Sequence of chain 2.A:
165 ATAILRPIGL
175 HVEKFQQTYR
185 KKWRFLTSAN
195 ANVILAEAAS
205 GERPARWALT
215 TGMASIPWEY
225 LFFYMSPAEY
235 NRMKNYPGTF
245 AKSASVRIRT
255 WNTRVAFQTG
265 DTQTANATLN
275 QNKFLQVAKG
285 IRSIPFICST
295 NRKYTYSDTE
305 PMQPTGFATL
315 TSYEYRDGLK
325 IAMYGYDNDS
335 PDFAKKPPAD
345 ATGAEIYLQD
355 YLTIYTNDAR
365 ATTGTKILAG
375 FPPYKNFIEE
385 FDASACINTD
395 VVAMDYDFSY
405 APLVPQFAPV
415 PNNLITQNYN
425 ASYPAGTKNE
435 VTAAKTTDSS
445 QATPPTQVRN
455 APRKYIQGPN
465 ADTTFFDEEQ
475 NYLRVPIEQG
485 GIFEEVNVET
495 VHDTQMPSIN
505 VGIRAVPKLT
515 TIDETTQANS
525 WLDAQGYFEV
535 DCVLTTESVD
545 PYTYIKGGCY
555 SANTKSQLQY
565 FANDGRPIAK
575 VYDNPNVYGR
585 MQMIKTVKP

Binding-site contacts:
Ligand atom N1 contacts residue DG3 of chain 2.C at 3.5 Å.
Ligand atom O3' contacts residue ASP401 of chain 2.A at 3.5 Å.
Ligand atom C5' contacts residue PHE402 of chain 2.A at 3.4 Å (hydrophobic).
Ligand atom N4 contacts residue VAL495 of chain 2.A at 3.1 Å.
Ligand atom C6 contacts residue TYR404 of chain 2.A at 3.6 Å (hydrophobic).
Ligand atom C8 contacts residue DG3 of chain 2.C at 3.6 Å.
Ligand atom C5 contacts residue VAL495 of chain 2.A at 3.0 Å (hydrophobic).
Ligand atom C1' contacts residue DG3 of chain 2.C at 3.7 Å.
Ligand atom N4 contacts residue GLU493 of chain 2.A at 2.6 Å (salt-bridge).
Ligand atom C4 contacts residue DG3 of chain 2.C at 3.5 Å.
Ligand atom O5' contacts residue ASP401 of chain 2.A at 3.7 Å.
Ligand atom O6 contacts residue DG3 of chain 2.C at 3.5 Å.
Ligand atom C2' contacts residue THR494 of chain 2.A at 3.3 Å.
Ligand atom O4' contacts residue ASP401 of chain 2.A at 3.2 Å (salt-bridge).
Ligand atom N1 contacts residue TYR404 of chain 2.A at 3.6 Å.
Ligand atom C4' contacts residue ASP401 of chain 2.A at 3.5 Å.
Ligand atom C1' contacts residue SER403 of chain 2.A at 3.2 Å.
Ligand atom O3' contacts residue SER403 of chain 2.A at 3.5 Å.
Ligand atom N3 contacts residue GLU493 of chain 2.A at 3.5 Å (salt-bridge).
Ligand atom O5' contacts residue SER403 of chain 2.A at 3.1 Å (h-bond).
Ligand atom O3' contacts residue HIS496 of chain 2.A at 3.7 Å.
Ligand atom C2 contacts residue TYR404 of chain 2.A at 3.6 Å (hydrophobic).
Ligand atom N9 contacts residue DG3 of chain 2.C at 3.6 Å.
Ligand atom C4 contacts residue GLU493 of chain 2.A at 3.4 Å.
Ligand atom N2 contacts residue DG3 of chain 2.C at 3.5 Å (h-bond).
Ligand atom O4' contacts residue DG3 of chain 2.C at 3.2 Å (h-bond).
Ligand atom OP2 contacts residue HIS496 of chain 2.A at 2.9 Å (h-bond).
Ligand atom O6 contacts residue DG4 of chain 2.C at 3.5 Å (h-bond).
Ligand atom C6 contacts residue DG3 of chain 2.C at 3.5 Å.
Ligand atom N4 contacts residue PHE487 of chain 2.A at 2.9 Å (h-bond).
Ligand atom N3 contacts residue DG3 of chain 2.C at 3.4 Å.
Ligand atom C5 contacts residue DG3 of chain 2.C at 3.4 Å.
Ligand atom O4' contacts residue SER403 of chain 2.A at 3.3 Å (h-bond).
Ligand atom C5' contacts residue ASP401 of chain 2.A at 3.5 Å.
Ligand atom C4 contacts residue VAL495 of chain 2.A at 3.1 Å (hydrophobic).
Ligand atom C5' contacts residue SER403 of chain 2.A at 3.2 Å.
Ligand atom N4 contacts residue GLU489 of chain 2.A at 3.7 Å.
Ligand atom C6 contacts residue VAL495 of chain 2.A at 3.7 Å (hydrophobic).
Ligand atom C2 contacts residue DG3 of chain 2.C at 3.4 Å.
Ligand atom C4 contacts residue PHE487 of chain 2.A at 3.7 Å (hydrophobic).

The protein below binds the small molecule below.
Small molecule (SMILES): N=c1ccn([C@H]2C[C@H](O[P](=O)(O)OC[C@H]3O[C@@H](n4cnc5c(=O)nc(N)[nH]c54)C[C@@H]3O[P](=O)(O)OC[C@H]3O[C@@H](n4cnc5c(N)ncnc54)C[C@@H]3O)[C@@H](COP(=O)=O)O2)c(=O)[nH]1